Sequence of chain 1.B:
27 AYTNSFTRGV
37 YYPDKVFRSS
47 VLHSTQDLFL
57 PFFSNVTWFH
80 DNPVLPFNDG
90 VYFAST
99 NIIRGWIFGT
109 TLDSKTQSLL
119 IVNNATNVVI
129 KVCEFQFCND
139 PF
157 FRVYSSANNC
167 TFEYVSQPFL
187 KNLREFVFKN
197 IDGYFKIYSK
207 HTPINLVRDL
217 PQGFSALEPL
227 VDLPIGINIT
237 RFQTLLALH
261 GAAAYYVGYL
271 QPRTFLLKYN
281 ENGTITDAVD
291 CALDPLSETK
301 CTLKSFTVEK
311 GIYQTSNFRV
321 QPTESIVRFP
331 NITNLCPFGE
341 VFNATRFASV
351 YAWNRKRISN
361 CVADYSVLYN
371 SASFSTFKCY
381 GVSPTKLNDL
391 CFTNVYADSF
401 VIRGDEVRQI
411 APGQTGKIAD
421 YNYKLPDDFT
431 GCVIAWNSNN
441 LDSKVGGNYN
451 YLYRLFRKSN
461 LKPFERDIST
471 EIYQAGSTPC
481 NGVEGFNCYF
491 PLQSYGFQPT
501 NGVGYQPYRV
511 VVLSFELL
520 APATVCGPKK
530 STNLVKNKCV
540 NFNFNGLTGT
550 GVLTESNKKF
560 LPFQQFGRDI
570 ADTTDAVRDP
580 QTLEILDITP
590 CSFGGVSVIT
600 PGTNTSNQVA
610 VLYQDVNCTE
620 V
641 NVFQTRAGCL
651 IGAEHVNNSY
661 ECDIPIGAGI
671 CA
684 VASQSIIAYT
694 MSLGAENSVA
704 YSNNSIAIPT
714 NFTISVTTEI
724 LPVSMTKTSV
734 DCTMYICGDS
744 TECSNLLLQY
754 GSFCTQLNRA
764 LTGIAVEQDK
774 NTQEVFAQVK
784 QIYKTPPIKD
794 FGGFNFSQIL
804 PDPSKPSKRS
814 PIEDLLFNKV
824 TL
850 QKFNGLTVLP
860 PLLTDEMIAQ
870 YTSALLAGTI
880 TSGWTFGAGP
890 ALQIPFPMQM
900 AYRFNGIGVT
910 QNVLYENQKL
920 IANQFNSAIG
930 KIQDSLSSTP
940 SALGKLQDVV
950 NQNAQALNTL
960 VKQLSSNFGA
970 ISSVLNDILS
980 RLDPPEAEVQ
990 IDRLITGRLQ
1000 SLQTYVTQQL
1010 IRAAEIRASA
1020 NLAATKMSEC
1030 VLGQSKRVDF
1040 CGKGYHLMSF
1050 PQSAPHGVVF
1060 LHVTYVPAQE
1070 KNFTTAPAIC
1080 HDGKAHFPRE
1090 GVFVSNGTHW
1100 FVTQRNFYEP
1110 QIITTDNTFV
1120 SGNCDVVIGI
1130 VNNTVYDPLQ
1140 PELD

Binding-site contacts:
Ligand atom O5 contacts residue ASN343 of chain 1.B at 2.4 Å (h-bond).
Ligand atom C3 contacts residue ASN343 of chain 1.B at 3.9 Å.
Ligand atom C4 contacts residue ASN343 of chain 1.B at 4.3 Å.
Ligand atom C8 contacts residue PHE338 of chain 1.B at 3.6 Å (hydrophobic).
Ligand atom C7 contacts residue PHE338 of chain 1.B at 4.4 Å (hydrophobic).
Ligand atom O7 contacts residue GLY339 of chain 1.B at 4.1 Å.
Ligand atom C1 contacts residue ASN343 of chain 1.B at 1.5 Å.
Ligand atom C8 contacts residue LEU368 of chain 1.B at 3.9 Å (hydrophobic).
Ligand atom C7 contacts residue GLY339 of chain 1.B at 4.5 Å.
Ligand atom O7 contacts residue ASN343 of chain 1.B at 3.0 Å (h-bond).
Ligand atom N2 contacts residue ASN343 of chain 1.B at 3.0 Å (h-bond).
Ligand atom N2 contacts residue PHE342 of chain 1.B at 4.2 Å.
Ligand atom C8 contacts residue PHE342 of chain 1.B at 3.5 Å (hydrophobic).
Ligand atom C5 contacts residue ASN343 of chain 1.B at 3.7 Å.
Ligand atom C2 contacts residue ASN343 of chain 1.B at 2.6 Å.
Ligand atom C8 contacts residue ASN343 of chain 1.B at 4.3 Å.
Ligand atom C7 contacts residue PHE342 of chain 1.B at 4.3 Å (hydrophobic).
Ligand atom C7 contacts residue ASN343 of chain 1.B at 3.2 Å.

A protein and the small-molecule ligand that binds it are described below.
Small molecule (SMILES): CC(=O)N[C@@H]1[C@@H](O)[C@H](O)[C@@H](CO)O[C@H]1O